This small molecule binds to this protein.
Small molecule (SMILES): CCCCCN(CCCCC)C(=O)[C@H](CCC(=O)O)NC(=O)[C@H](Cc1ccccc1)NC(C)=O

Sequence of chain 1.C:
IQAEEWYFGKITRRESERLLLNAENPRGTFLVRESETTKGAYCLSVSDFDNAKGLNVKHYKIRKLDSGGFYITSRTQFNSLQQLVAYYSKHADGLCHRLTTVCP

Binding-site contacts:
Ligand atom CG contacts residue HIS62 of chain 1.C at 3.6 Å.
Ligand atom CA contacts residue HIS62 of chain 1.C at 3.2 Å.
Ligand atom OE2 contacts residue LYS61 of chain 1.C at 3.6 Å.
Ligand atom C4' contacts residue THR76 of chain 1.C at 4.2 Å.
Ligand atom CG contacts residue ARG16 of chain 1.C at 4.3 Å.
Ligand atom CB contacts residue HIS62 of chain 1.C at 3.8 Å.
Ligand atom CE2 contacts residue LYS64 of chain 1.C at 4.2 Å.
Ligand atom CA contacts residue HIS62 of chain 1.C at 3.9 Å.
Ligand atom CH3 contacts residue ARG16 of chain 1.C at 3.3 Å.
Ligand atom CZ contacts residue ARG16 of chain 1.C at 4.2 Å.
Ligand atom OE1 contacts residue LYS61 of chain 1.C at 3.9 Å.
Ligand atom CD2 contacts residue HIS62 of chain 1.C at 3.6 Å.
Ligand atom CD2 contacts residue TYR63 of chain 1.C at 4.1 Å (hydrophobic).
Ligand atom CG contacts residue TYR63 of chain 1.C at 3.8 Å (hydrophobic).
Ligand atom CD contacts residue LYS61 of chain 1.C at 3.6 Å.
Ligand atom N contacts residue ARG16 of chain 1.C at 3.9 Å.
Ligand atom C3' contacts residue TYR63 of chain 1.C at 4.2 Å (hydrophobic).
Ligand atom C5' contacts residue ILE75 of chain 1.C at 4.3 Å (hydrophobic).
Ligand atom CD2 contacts residue ARG16 of chain 1.C at 4.1 Å.
Ligand atom C contacts residue HIS62 of chain 1.C at 3.6 Å.
Ligand atom CG contacts residue LYS61 of chain 1.C at 3.9 Å.
Ligand atom CZ contacts residue LYS64 of chain 1.C at 3.8 Å.
Ligand atom C5' contacts residue TYR63 of chain 1.C at 3.8 Å (hydrophobic).
Ligand atom CG contacts residue HIS62 of chain 1.C at 4.1 Å.
Ligand atom CD2 contacts residue LYS64 of chain 1.C at 3.7 Å.
Ligand atom O contacts residue ARG16 of chain 1.C at 2.5 Å (salt-bridge).
Ligand atom C5' contacts residue THR76 of chain 1.C at 3.8 Å.
Ligand atom O contacts residue HIS62 of chain 1.C at 3.7 Å.
Ligand atom C5' contacts residue GLY97 of chain 1.C at 3.5 Å.
Ligand atom C4' contacts residue GLY97 of chain 1.C at 4.2 Å.
Ligand atom CE2 contacts residue HIS62 of chain 1.C at 4.2 Å.
Ligand atom N contacts residue HIS62 of chain 1.C at 2.9 Å (h-bond).
Ligand atom C contacts residue ARG16 of chain 1.C at 3.0 Å.
Ligand atom CE2 contacts residue ARG16 of chain 1.C at 4.0 Å.
Ligand atom CE1 contacts residue LYS64 of chain 1.C at 3.3 Å.
Ligand atom CG contacts residue LYS64 of chain 1.C at 4.2 Å.
Ligand atom CB contacts residue TYR63 of chain 1.C at 3.4 Å (hydrophobic).
Ligand atom CD1 contacts residue LYS64 of chain 1.C at 3.6 Å.
Ligand atom CB contacts residue HIS62 of chain 1.C at 3.7 Å.
Ligand atom CE2 contacts residue CYS46 of chain 1.C at 3.7 Å (hydrophobic).